Binding-site contacts:
Ligand atom C1 contacts residue THR257 of chain 1.A at 3.2 Å.
Ligand atom C7 contacts residue ASN255 of chain 1.A at 4.1 Å.
Ligand atom C7 contacts residue MET242 of chain 1.A at 3.6 Å (hydrophobic).
Ligand atom O5 contacts residue THR257 of chain 1.A at 3.6 Å.
Ligand atom O7 contacts residue MET242 of chain 1.A at 4.3 Å.
Ligand atom C5 contacts residue THR257 of chain 1.A at 3.6 Å.
Ligand atom O6 contacts residue THR257 of chain 1.A at 4.3 Å.
Ligand atom C3 contacts residue ASN255 of chain 1.A at 3.8 Å.
Ligand atom C2 contacts residue ASN255 of chain 1.A at 2.5 Å.
Ligand atom O4 contacts residue NAG1 of chain 1.L at 3.5 Å (h-bond).
Ligand atom C5 contacts residue ASN255 of chain 1.A at 3.6 Å.
Ligand atom N2 contacts residue MET242 of chain 1.A at 3.7 Å.
Ligand atom O5 contacts residue ASN255 of chain 1.A at 2.2 Å (h-bond).
Ligand atom C8 contacts residue THR241 of chain 1.A at 3.6 Å.
Ligand atom C3 contacts residue THR257 of chain 1.A at 4.2 Å.
Ligand atom N2 contacts residue ASN255 of chain 1.A at 3.1 Å (h-bond).
Ligand atom C2 contacts residue THR257 of chain 1.A at 4.2 Å.
Ligand atom C1 contacts residue ASN255 of chain 1.A at 1.4 Å.
Ligand atom N2 contacts residue THR257 of chain 1.A at 4.5 Å.
Ligand atom C8 contacts residue MET242 of chain 1.A at 3.3 Å (hydrophobic).
Ligand atom O7 contacts residue ASN255 of chain 1.A at 4.5 Å.
Ligand atom C4 contacts residue ASN255 of chain 1.A at 4.2 Å.

Sequence of chain 1.A:
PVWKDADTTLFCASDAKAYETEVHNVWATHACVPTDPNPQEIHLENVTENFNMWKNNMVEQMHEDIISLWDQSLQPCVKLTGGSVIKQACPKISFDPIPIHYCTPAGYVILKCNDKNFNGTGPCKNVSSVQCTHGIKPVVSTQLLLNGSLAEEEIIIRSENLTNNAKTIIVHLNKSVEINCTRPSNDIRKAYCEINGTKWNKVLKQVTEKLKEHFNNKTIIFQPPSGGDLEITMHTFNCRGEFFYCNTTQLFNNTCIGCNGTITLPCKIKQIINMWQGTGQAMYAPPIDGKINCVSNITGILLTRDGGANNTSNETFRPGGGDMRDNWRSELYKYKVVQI

A protein and the small-molecule ligand that binds it are described below.
Small molecule (SMILES): CC(=O)N[C@@H]1[C@@H](O)[C@H](O)[C@@H](CO)O[C@H]1O